A protein and the small-molecule ligand that binds it are described below.
Small molecule (SMILES): CC(=O)N[C@H]1CO[C@H](CO[C@@H]2O[C@@H](C)[C@@H](O)[C@@H](O)[C@@H]2O)[C@@H](O)[C@@H]1O

Binding-site contacts:
Ligand atom C1 contacts residue ARG42 of chain 1.A at 3.8 Å.
Ligand atom N2 contacts residue ASN85 of chain 1.A at 3.0 Å (h-bond).
Ligand atom C8 contacts residue ASN85 of chain 1.A at 4.4 Å.
Ligand atom C5 contacts residue ARG42 of chain 1.A at 3.5 Å.
Ligand atom C3 contacts residue ASN85 of chain 1.A at 3.9 Å.
Ligand atom C4 contacts residue ASN85 of chain 1.A at 4.2 Å.
Ligand atom O5 contacts residue ARG42 of chain 1.A at 3.5 Å (salt-bridge).
Ligand atom O5 contacts residue ASN85 of chain 1.A at 2.4 Å (h-bond).
Ligand atom O7 contacts residue ASN85 of chain 1.A at 2.7 Å (h-bond).
Ligand atom C1 contacts residue ASN85 of chain 1.A at 1.5 Å.
Ligand atom C5 contacts residue ASN85 of chain 1.A at 3.7 Å.
Ligand atom C7 contacts residue ASN85 of chain 1.A at 3.1 Å.
Ligand atom C6 contacts residue ARG42 of chain 1.A at 3.8 Å.
Ligand atom C2 contacts residue ASN85 of chain 1.A at 2.5 Å.

Sequence of chain 1.A:
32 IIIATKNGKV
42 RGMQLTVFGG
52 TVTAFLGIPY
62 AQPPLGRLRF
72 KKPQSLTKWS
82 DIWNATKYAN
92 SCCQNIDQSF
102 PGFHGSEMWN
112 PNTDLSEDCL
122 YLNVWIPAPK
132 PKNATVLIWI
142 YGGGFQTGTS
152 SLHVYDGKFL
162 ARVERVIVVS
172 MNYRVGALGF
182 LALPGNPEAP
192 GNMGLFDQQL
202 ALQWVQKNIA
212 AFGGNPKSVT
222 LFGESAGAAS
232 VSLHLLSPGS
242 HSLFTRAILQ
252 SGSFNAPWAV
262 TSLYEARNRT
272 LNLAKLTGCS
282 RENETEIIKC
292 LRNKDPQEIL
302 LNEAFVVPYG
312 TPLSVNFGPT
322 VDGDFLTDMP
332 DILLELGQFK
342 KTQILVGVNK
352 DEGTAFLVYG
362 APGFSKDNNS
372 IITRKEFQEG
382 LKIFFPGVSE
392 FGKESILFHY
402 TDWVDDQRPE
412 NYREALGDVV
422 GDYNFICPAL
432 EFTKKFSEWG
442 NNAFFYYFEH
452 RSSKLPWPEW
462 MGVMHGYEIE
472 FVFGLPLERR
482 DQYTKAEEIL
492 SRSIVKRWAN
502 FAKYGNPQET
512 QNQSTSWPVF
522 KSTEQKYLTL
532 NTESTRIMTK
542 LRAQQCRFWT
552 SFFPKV